Sequence of chain 2.A:
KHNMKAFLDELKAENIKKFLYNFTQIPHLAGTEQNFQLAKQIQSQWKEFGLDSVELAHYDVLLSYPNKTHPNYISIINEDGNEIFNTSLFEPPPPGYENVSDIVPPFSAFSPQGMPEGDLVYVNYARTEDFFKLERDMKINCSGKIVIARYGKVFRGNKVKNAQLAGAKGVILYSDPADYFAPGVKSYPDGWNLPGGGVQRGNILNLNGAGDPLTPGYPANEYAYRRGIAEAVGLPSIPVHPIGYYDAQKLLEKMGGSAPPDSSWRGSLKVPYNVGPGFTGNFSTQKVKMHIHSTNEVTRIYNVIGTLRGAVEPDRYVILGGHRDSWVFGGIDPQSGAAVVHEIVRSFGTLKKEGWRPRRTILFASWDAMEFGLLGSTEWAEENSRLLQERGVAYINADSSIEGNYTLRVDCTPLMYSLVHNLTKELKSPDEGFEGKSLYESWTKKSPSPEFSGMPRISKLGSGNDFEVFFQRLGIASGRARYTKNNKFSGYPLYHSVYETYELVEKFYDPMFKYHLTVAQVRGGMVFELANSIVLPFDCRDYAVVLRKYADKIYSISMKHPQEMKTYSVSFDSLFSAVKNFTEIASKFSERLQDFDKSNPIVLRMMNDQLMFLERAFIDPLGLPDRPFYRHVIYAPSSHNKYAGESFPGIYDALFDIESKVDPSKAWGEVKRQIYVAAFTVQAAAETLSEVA

Binding-site contacts:
Ligand atom N2 contacts residue ASN595 of chain 1.A at 2.9 Å (h-bond).
Ligand atom C5 contacts residue GLU233 of chain 2.A at 3.6 Å.
Ligand atom C1 contacts residue SER591 of chain 1.A at 3.6 Å.
Ligand atom O2 contacts residue ARG311 of chain 2.A at 3.4 Å (salt-bridge).
Ligand atom C3 contacts residue GLU233 of chain 2.A at 3.8 Å.
Ligand atom C5 contacts residue ASN595 of chain 1.A at 3.6 Å.
Ligand atom C7 contacts residue ASN595 of chain 1.A at 3.8 Å.
Ligand atom C8 contacts residue ALA592 of chain 1.A at 3.8 Å (hydrophobic).
Ligand atom O6 contacts residue LEU67 of chain 2.A at 2.5 Å (h-bond).
Ligand atom O4 contacts residue ARG311 of chain 2.A at 3.8 Å.
Ligand atom C3 contacts residue ARG311 of chain 2.A at 3.7 Å.
Ligand atom O2 contacts residue GLU233 of chain 2.A at 2.4 Å (salt-bridge).
Ligand atom C2 contacts residue GLU233 of chain 2.A at 3.2 Å.
Ligand atom C2 contacts residue ARG311 of chain 2.A at 3.8 Å.
Ligand atom O7 contacts residue GLN697 of chain 1.A at 3.3 Å.
Ligand atom N2 contacts residue SER591 of chain 1.A at 2.9 Å (h-bond).
Ligand atom O2 contacts residue HIS69 of chain 2.A at 2.9 Å (h-bond).
Ligand atom O5 contacts residue ASN595 of chain 1.A at 2.2 Å (h-bond).
Ligand atom O6 contacts residue GLU233 of chain 2.A at 3.4 Å.
Ligand atom C4 contacts residue ARG311 of chain 2.A at 3.4 Å.
Ligand atom O4 contacts residue GLU233 of chain 2.A at 3.0 Å (salt-bridge).
Ligand atom N2 contacts residue GLN697 of chain 1.A at 3.6 Å (h-bond).
Ligand atom C3 contacts residue ARG311 of chain 2.A at 3.7 Å.
Ligand atom C2 contacts residue SER591 of chain 1.A at 3.7 Å.
Ligand atom C7 contacts residue SER591 of chain 1.A at 3.9 Å.
Ligand atom C6 contacts residue LEU67 of chain 2.A at 3.1 Å (hydrophobic).
Ligand atom C7 contacts residue GLN697 of chain 1.A at 3.4 Å.
Ligand atom C3 contacts residue GLU233 of chain 2.A at 3.6 Å.
Ligand atom O6 contacts residue HIS69 of chain 2.A at 3.4 Å (h-bond).
Ligand atom C4 contacts residue GLU233 of chain 2.A at 3.9 Å.
Ligand atom C3 contacts residue ASN595 of chain 1.A at 3.7 Å.
Ligand atom C1 contacts residue GLN697 of chain 1.A at 3.9 Å.
Ligand atom C8 contacts residue SER588 of chain 1.A at 3.5 Å.
Ligand atom O3 contacts residue ARG311 of chain 2.A at 3.0 Å (salt-bridge).
Ligand atom O3 contacts residue GLU233 of chain 2.A at 3.1 Å (salt-bridge).
Ligand atom C8 contacts residue TYR234 of chain 2.A at 3.6 Å (hydrophobic).
Ligand atom C1 contacts residue ASN595 of chain 1.A at 1.4 Å.
Ligand atom C2 contacts residue ASN595 of chain 1.A at 2.4 Å.
Ligand atom C2 contacts residue GLN697 of chain 1.A at 3.7 Å.
Ligand atom O5 contacts residue HIS69 of chain 2.A at 3.4 Å.

Sequence of chain 1.A:
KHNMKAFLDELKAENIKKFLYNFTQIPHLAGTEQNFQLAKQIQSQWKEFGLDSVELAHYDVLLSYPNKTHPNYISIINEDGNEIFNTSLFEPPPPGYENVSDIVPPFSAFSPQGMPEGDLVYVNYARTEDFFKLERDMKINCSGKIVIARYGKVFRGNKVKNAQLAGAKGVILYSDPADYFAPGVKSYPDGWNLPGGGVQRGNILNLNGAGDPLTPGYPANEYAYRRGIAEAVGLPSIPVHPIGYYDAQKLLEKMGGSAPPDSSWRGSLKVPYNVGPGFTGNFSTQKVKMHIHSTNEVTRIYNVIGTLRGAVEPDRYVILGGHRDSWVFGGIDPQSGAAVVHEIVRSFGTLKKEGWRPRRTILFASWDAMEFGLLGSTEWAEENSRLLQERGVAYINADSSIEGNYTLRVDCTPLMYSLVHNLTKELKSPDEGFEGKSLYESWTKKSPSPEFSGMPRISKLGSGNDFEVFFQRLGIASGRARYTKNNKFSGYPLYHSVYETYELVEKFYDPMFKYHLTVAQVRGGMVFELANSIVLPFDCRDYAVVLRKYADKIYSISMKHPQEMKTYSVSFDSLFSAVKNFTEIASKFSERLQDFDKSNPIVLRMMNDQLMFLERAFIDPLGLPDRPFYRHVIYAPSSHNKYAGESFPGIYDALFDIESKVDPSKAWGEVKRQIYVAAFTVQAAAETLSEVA

This small molecule binds to this protein.
Small molecule (SMILES): CC(=O)N[C@H]1[C@H](O[C@H]2[C@H](O)[C@@H](NC(C)=O)CO[C@@H]2CO)O[C@H](CO)[C@@H](O[C@@H]2O[C@H](CO[C@H]3O[C@H](CO)[C@@H](O)[C@H](O)[C@@H]3O)[C@@H](O)[C@H](O[C@H]3O[C@H](CO)[C@@H](O)[C@H](O)[C@@H]3O)[C@@H]2O)[C@@H]1O